This protein binds this small molecule.
Small molecule (SMILES): C=CC1=C(C)C2=N3->[Fe]4n5c(c(C)c(C=C)c5/C=C5/C(C)=C(CCC(=O)O)C(=[N+]5CC(=O)Cc5ccccc5)/C=c5/c(CCC(=O)O)c(C)c(n54)=C2)C=C13

Binding-site contacts:
Ligand atom CGA contacts residue SER93 of chain 1.A at 3.5 Å.
Ligand atom CAA contacts residue THR68 of chain 1.A at 3.8 Å.
Ligand atom CHB contacts residue LEU90 of chain 1.A at 3.5 Å (hydrophobic).
Ligand atom O2D contacts residue HIS98 of chain 1.A at 2.9 Å (h-bond).
Ligand atom C46 contacts residue LEU30 of chain 1.A at 3.6 Å (hydrophobic).
Ligand atom CHC contacts residue LEU105 of chain 1.A at 3.8 Å (hydrophobic).
Ligand atom O2A contacts residue SER93 of chain 1.A at 2.6 Å (h-bond).
Ligand atom CGD contacts residue SER93 of chain 1.A at 3.6 Å.
Ligand atom O1A contacts residue SER93 of chain 1.A at 3.6 Å.
Ligand atom C47 contacts residue ILE108 of chain 1.A at 3.8 Å (hydrophobic).
Ligand atom CGD contacts residue HIS98 of chain 1.A at 3.5 Å.
Ligand atom C4A contacts residue LEU90 of chain 1.A at 3.7 Å (hydrophobic).
Ligand atom C43 contacts residue ARG46 of chain 1.A at 3.8 Å.
Ligand atom CMC contacts residue TYR104 of chain 1.A at 3.7 Å (hydrophobic).
Ligand atom C1A contacts residue HIS94 of chain 1.A at 3.6 Å.
Ligand atom C46 contacts residue ILE108 of chain 1.A at 3.6 Å (hydrophobic).
Ligand atom CHA contacts residue HIS94 of chain 1.A at 3.8 Å.
Ligand atom CMD contacts residue HIS98 of chain 1.A at 3.6 Å.
Ligand atom C48 contacts residue PHE34 of chain 1.A at 3.8 Å (hydrophobic).
Ligand atom CMB contacts residue ALA69 of chain 1.A at 3.4 Å (hydrophobic).
Ligand atom O2A contacts residue HIS94 of chain 1.A at 3.7 Å.
Ligand atom O1D contacts residue HIS98 of chain 1.A at 3.2 Å (h-bond).
Ligand atom ND contacts residue HIS94 of chain 1.A at 3.6 Å.
Ligand atom CHB contacts residue ALA69 of chain 1.A at 3.8 Å (hydrophobic).
Ligand atom CMA contacts residue THR68 of chain 1.A at 3.7 Å.
Ligand atom O1D contacts residue LYS97 of chain 1.A at 3.2 Å.
Ligand atom O1 contacts residue ARG46 of chain 1.A at 3.0 Å (salt-bridge).
Ligand atom CBC contacts residue TYR104 of chain 1.A at 3.7 Å (hydrophobic).
Ligand atom CAC contacts residue ILE100 of chain 1.A at 3.7 Å (hydrophobic).
Ligand atom NB contacts residue HIS94 of chain 1.A at 3.4 Å (h-bond).
Ligand atom O2D contacts residue SER93 of chain 1.A at 3.1 Å (h-bond).
Ligand atom C4D contacts residue HIS94 of chain 1.A at 3.8 Å.
Ligand atom C49 contacts residue PHE47 of chain 1.A at 3.8 Å (hydrophobic).
Ligand atom NA contacts residue HIS94 of chain 1.A at 3.2 Å (h-bond).
Ligand atom NC contacts residue HIS94 of chain 1.A at 3.4 Å (h-bond).
Ligand atom FE contacts residue HIS94 of chain 1.A at 2.1 Å.
Ligand atom C41 contacts residue ARG46 of chain 1.A at 3.6 Å.
Ligand atom C1B contacts residue ALA69 of chain 1.A at 3.8 Å (hydrophobic).
Ligand atom CMA contacts residue ALA72 of chain 1.A at 3.6 Å (hydrophobic).
Ligand atom C47 contacts residue LEU33 of chain 1.A at 3.6 Å (hydrophobic).

Sequence of chain 1.A:
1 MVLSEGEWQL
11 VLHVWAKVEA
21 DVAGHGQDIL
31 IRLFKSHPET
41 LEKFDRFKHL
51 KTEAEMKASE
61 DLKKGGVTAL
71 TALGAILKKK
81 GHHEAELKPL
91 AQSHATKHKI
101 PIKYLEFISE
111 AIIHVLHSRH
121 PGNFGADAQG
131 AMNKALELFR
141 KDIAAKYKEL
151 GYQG